This protein binds this small molecule.
Small molecule (SMILES): CC(=O)N[C@@H]1[C@@H](O)[C@H](O)[C@@H](CO)O[C@H]1O

Sequence of chain 2.O:
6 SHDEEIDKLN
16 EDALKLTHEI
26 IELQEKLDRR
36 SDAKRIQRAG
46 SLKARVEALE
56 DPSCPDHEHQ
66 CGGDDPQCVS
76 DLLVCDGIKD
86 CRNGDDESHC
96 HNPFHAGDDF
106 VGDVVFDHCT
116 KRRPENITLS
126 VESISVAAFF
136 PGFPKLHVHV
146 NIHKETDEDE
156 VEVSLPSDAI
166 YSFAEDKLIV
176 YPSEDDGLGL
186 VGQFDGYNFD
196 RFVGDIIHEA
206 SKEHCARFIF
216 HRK

Binding-site contacts:
Ligand atom C8 contacts residue LYS218 of chain 2.O at 3.7 Å.
Ligand atom O7 contacts residue VAL106 of chain 2.O at 4.1 Å.
Ligand atom C4 contacts residue ASN121 of chain 2.O at 4.2 Å.
Ligand atom C7 contacts residue ASN121 of chain 2.O at 3.2 Å.
Ligand atom C5 contacts residue ASN121 of chain 2.O at 3.6 Å.
Ligand atom O7 contacts residue ASP108 of chain 2.O at 4.5 Å.
Ligand atom N2 contacts residue ASN121 of chain 2.O at 3.0 Å (h-bond).
Ligand atom O5 contacts residue ASN121 of chain 2.O at 2.3 Å (h-bond).
Ligand atom C2 contacts residue ASN121 of chain 2.O at 2.5 Å.
Ligand atom O7 contacts residue ASN121 of chain 2.O at 3.0 Å (h-bond).
Ligand atom C7 contacts residue VAL106 of chain 2.O at 4.2 Å (hydrophobic).
Ligand atom C6 contacts residue GLU120 of chain 2.O at 4.5 Å.
Ligand atom O6 contacts residue GLU120 of chain 2.O at 3.1 Å.
Ligand atom C8 contacts residue VAL106 of chain 2.O at 3.7 Å (hydrophobic).
Ligand atom O5 contacts residue GLU120 of chain 2.O at 4.1 Å.
Ligand atom C3 contacts residue ASN121 of chain 2.O at 3.8 Å.
Ligand atom C1 contacts residue ASN121 of chain 2.O at 1.5 Å.